The small molecule below binds the protein below.
Small molecule (SMILES): CC(=O)N[C@H]1[C@H](O[C@H]2[C@H](O)[C@@H](NC(C)=O)CO[C@@H]2CO)O[C@H](CO)[C@@H](O)[C@@H]1O

Sequence of chain 1.C:
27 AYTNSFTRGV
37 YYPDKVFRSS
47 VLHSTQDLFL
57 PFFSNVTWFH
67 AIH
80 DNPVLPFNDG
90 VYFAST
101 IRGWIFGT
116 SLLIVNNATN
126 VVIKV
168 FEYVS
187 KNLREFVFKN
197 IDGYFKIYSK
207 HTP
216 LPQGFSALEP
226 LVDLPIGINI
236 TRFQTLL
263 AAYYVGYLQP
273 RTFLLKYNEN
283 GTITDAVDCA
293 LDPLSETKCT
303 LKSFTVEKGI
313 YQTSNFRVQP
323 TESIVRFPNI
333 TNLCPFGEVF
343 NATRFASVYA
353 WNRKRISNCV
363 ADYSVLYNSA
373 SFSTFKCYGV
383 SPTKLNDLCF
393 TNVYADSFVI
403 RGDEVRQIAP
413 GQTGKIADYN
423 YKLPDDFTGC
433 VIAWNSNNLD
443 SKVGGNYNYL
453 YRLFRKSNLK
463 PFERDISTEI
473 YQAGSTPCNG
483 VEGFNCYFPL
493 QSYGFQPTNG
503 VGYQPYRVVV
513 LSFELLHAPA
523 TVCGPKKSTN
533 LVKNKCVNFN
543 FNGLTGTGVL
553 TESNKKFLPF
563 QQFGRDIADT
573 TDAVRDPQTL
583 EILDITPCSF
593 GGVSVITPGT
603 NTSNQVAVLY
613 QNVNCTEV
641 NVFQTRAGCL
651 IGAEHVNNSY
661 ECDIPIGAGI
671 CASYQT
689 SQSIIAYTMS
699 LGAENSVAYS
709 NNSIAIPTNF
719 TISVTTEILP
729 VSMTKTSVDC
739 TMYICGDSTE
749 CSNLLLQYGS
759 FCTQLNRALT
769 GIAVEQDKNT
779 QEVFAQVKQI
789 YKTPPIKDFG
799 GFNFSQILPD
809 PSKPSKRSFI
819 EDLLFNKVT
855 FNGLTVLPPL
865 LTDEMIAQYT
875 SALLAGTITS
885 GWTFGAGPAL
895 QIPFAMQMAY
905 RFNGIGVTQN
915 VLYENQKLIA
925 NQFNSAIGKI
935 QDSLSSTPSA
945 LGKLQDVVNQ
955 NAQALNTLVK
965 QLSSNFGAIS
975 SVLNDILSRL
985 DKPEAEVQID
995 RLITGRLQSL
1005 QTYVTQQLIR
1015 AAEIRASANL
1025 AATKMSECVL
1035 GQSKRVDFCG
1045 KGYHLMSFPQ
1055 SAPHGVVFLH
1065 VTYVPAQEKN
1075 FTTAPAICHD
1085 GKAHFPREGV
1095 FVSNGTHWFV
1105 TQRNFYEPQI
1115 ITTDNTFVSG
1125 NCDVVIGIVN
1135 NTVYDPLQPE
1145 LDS

Binding-site contacts:
Ligand atom C4 contacts residue ASN717 of chain 1.C at 4.2 Å.
Ligand atom C6 contacts residue LEU922 of chain 1.C at 4.5 Å (hydrophobic).
Ligand atom C1 contacts residue ASN717 of chain 1.C at 1.4 Å.
Ligand atom C8 contacts residue ASN717 of chain 1.C at 4.5 Å.
Ligand atom C3 contacts residue ASN717 of chain 1.C at 3.7 Å.
Ligand atom C1 contacts residue LEU922 of chain 1.C at 4.2 Å (hydrophobic).
Ligand atom O6 contacts residue GLN926 of chain 1.C at 3.0 Å (h-bond).
Ligand atom C7 contacts residue LEU922 of chain 1.C at 3.8 Å (hydrophobic).
Ligand atom O4 contacts residue LEU922 of chain 1.C at 4.2 Å.
Ligand atom C7 contacts residue GLN1071 of chain 1.C at 4.0 Å.
Ligand atom C1 contacts residue GLN1071 of chain 1.C at 4.1 Å.
Ligand atom C6 contacts residue GLN926 of chain 1.C at 4.3 Å.
Ligand atom C5 contacts residue ASN717 of chain 1.C at 3.6 Å.
Ligand atom O7 contacts residue ASN717 of chain 1.C at 3.4 Å (h-bond).
Ligand atom O6 contacts residue LEU922 of chain 1.C at 4.5 Å.
Ligand atom O7 contacts residue LEU922 of chain 1.C at 3.2 Å.
Ligand atom O5 contacts residue ASN717 of chain 1.C at 2.3 Å (h-bond).
Ligand atom C5 contacts residue LEU922 of chain 1.C at 3.9 Å (hydrophobic).
Ligand atom C7 contacts residue ASN717 of chain 1.C at 3.3 Å.
Ligand atom O6 contacts residue PHE718 of chain 1.C at 4.5 Å.
Ligand atom C8 contacts residue LEU922 of chain 1.C at 4.0 Å (hydrophobic).
Ligand atom C2 contacts residue ASN717 of chain 1.C at 2.4 Å.
Ligand atom N2 contacts residue ASN717 of chain 1.C at 2.9 Å (h-bond).
Ligand atom O5 contacts residue GLN1071 of chain 1.C at 3.9 Å.
Ligand atom C2 contacts residue GLN1071 of chain 1.C at 4.2 Å.
Ligand atom O7 contacts residue GLN1071 of chain 1.C at 3.0 Å (h-bond).